Binding-site contacts:
Ligand atom C1 contacts residue ILE387 of chain 3.B at 4.2 Å (hydrophobic).
Ligand atom O5 contacts residue ALA394 of chain 3.B at 4.0 Å.
Ligand atom C3 contacts residue ALA393 of chain 3.B at 3.4 Å (hydrophobic).
Ligand atom C4 contacts residue ASN398 of chain 3.B at 4.2 Å.
Ligand atom O6 contacts residue SER386 of chain 3.B at 3.7 Å.
Ligand atom O6 contacts residue ALA394 of chain 3.B at 3.7 Å.
Ligand atom O3 contacts residue GLY397 of chain 3.B at 4.2 Å.
Ligand atom O4 contacts residue VAL140 of chain 2.B at 2.4 Å (h-bond).
Ligand atom C5 contacts residue VAL140 of chain 2.B at 4.0 Å (hydrophobic).
Ligand atom O6 contacts residue ILE387 of chain 3.B at 3.6 Å.
Ligand atom C4 contacts residue ALA394 of chain 3.B at 4.3 Å (hydrophobic).
Ligand atom O2 contacts residue ALA393 of chain 3.B at 3.7 Å.
Ligand atom O2 contacts residue GLY397 of chain 3.B at 2.6 Å (h-bond).
Ligand atom C2 contacts residue GLY397 of chain 3.B at 3.5 Å.
Ligand atom C6 contacts residue VAL140 of chain 2.B at 3.6 Å (hydrophobic).
Ligand atom O5 contacts residue ASN398 of chain 3.B at 2.3 Å (h-bond).
Ligand atom C5 contacts residue ASN398 of chain 3.B at 3.6 Å.
Ligand atom C4 contacts residue GLY397 of chain 3.B at 3.6 Å.
Ligand atom C1 contacts residue ALA394 of chain 3.B at 3.8 Å (hydrophobic).
Ligand atom O2 contacts residue ASN398 of chain 3.B at 2.9 Å (h-bond).
Ligand atom C4 contacts residue VAL140 of chain 2.B at 3.2 Å (hydrophobic).
Ligand atom C6 contacts residue SER386 of chain 3.B at 3.5 Å.
Ligand atom C6 contacts residue GLY141 of chain 2.B at 4.0 Å.
Ligand atom C6 contacts residue ILE387 of chain 3.B at 4.0 Å (hydrophobic).
Ligand atom C2 contacts residue ALA394 of chain 3.B at 3.9 Å (hydrophobic).
Ligand atom O3 contacts residue LEU139 of chain 2.B at 3.8 Å.
Ligand atom O3 contacts residue VAL140 of chain 2.B at 4.4 Å.
Ligand atom C2 contacts residue ASN398 of chain 3.B at 2.4 Å.
Ligand atom C3 contacts residue ASN398 of chain 3.B at 3.8 Å.
Ligand atom C1 contacts residue ASN398 of chain 3.B at 1.4 Å.
Ligand atom O2 contacts residue ALA394 of chain 3.B at 4.4 Å.
Ligand atom C3 contacts residue GLY397 of chain 3.B at 4.0 Å.
Ligand atom C6 contacts residue ASP388 of chain 3.B at 4.2 Å.
Ligand atom O3 contacts residue ALA393 of chain 3.B at 2.6 Å (h-bond).
Ligand atom C1 contacts residue GLY397 of chain 3.B at 4.2 Å.
Ligand atom C5 contacts residue GLY397 of chain 3.B at 4.1 Å.
Ligand atom C4 contacts residue ALA393 of chain 3.B at 4.3 Å (hydrophobic).
Ligand atom O6 contacts residue ASP388 of chain 3.B at 3.0 Å (salt-bridge).
Ligand atom O5 contacts residue ILE387 of chain 3.B at 3.8 Å.
Ligand atom C3 contacts residue VAL140 of chain 2.B at 4.4 Å (hydrophobic).

Sequence of chain 2.B:
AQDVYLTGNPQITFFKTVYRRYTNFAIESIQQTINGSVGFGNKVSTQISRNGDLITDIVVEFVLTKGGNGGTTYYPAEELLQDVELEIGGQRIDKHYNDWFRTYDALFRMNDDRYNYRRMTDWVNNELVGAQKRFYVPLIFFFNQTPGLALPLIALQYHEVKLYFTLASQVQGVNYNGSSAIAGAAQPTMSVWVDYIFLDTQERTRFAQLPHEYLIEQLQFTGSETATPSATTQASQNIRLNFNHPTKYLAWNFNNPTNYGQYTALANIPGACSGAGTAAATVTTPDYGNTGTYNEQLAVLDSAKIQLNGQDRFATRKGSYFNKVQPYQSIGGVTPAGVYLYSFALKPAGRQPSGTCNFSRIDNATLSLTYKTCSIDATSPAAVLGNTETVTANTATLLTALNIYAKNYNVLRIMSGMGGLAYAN

This small molecule binds to this protein.
Small molecule (SMILES): CO[C@@H]1[C@@H](O)[C@H](C)O[C@@H](O[C@H]2[C@@H](O[C@@H]3CO[C@@H](O[C@H]4[C@@H](O[C@H]5O[C@H](C)[C@@H](O)[C@H](O[C@H]6O[C@H](CO)[C@@H](O)[C@H](O)[C@@H]6O)[C@@H]5O)[C@H](O[C@H]5O[C@H](CO)[C@H](O)[C@H](O)[C@H]5O)[C@H](O[C@H]5[C@H](O[C@@H]6OC[C@@H](O)[C@H](O)[C@H]6O)[C@@H](CO)OC[C@@H]5O)O[C@H]4C)[C@H](O)[C@H]3O)O[C@@H](C)[C@H](O)[C@H]2O)[C@@H]1OC

Sequence of chain 3.B:
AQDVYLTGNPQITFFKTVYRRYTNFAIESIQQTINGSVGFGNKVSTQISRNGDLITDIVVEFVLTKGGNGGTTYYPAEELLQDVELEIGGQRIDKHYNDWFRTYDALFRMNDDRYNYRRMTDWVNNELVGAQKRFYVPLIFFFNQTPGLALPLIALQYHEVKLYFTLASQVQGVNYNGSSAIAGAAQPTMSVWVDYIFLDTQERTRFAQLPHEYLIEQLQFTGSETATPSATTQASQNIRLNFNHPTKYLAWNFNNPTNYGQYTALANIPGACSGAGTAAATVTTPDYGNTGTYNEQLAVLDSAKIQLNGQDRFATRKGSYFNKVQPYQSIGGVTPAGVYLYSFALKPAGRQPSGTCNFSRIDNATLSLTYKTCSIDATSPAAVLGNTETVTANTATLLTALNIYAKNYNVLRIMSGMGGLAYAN